Sequence of chain 1.C:
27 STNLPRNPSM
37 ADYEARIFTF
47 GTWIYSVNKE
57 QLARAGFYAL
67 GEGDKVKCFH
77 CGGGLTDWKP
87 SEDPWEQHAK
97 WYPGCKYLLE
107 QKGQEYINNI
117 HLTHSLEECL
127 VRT

Binding-site contacts:
Ligand atom OAF contacts residue LEU81 of chain 1.C at 3.4 Å.
Ligand atom CA contacts residue GLU88 of chain 1.C at 3.6 Å.
Ligand atom CAR contacts residue THR82 of chain 1.C at 3.9 Å.
Ligand atom CAJ contacts residue LEU66 of chain 1.C at 3.7 Å (hydrophobic).
Ligand atom CAA contacts residue GLU88 of chain 1.C at 4.0 Å.
Ligand atom N contacts residue ASP83 of chain 1.C at 3.4 Å (salt-bridge).
Ligand atom CAI contacts residue LYS71 of chain 1.C at 3.7 Å.
Ligand atom O contacts residue TRP97 of chain 1.C at 3.4 Å.
Ligand atom NAW contacts residue GLY80 of chain 1.C at 3.4 Å (h-bond).
Ligand atom CAJ contacts residue LYS71 of chain 1.C at 3.9 Å.
Ligand atom CAI contacts residue VAL72 of chain 1.C at 3.6 Å (hydrophobic).
Ligand atom NAX contacts residue THR82 of chain 1.C at 2.9 Å (h-bond).
Ligand atom CAM contacts residue GLY80 of chain 1.C at 3.4 Å.
Ligand atom CAI contacts residue GLY80 of chain 1.C at 3.7 Å.
Ligand atom OAE contacts residue THR82 of chain 1.C at 3.5 Å (h-bond).
Ligand atom CAR contacts residue ASP83 of chain 1.C at 3.6 Å.
Ligand atom CAM contacts residue LEU81 of chain 1.C at 3.6 Å (hydrophobic).
Ligand atom C contacts residue THR82 of chain 1.C at 3.6 Å.
Ligand atom CBH contacts residue THR82 of chain 1.C at 3.8 Å.
Ligand atom CBA contacts residue THR82 of chain 1.C at 3.9 Å.
Ligand atom OAF contacts residue THR82 of chain 1.C at 3.0 Å (h-bond).
Ligand atom CAA contacts residue TRP84 of chain 1.C at 3.5 Å (hydrophobic).
Ligand atom NAB contacts residue ASP83 of chain 1.C at 3.4 Å (salt-bridge).
Ligand atom CA contacts residue ASP83 of chain 1.C at 3.4 Å.
Ligand atom CAA contacts residue LEU81 of chain 1.C at 3.8 Å (hydrophobic).
Ligand atom CAG contacts residue VAL72 of chain 1.C at 3.9 Å (hydrophobic).
Ligand atom CAI contacts residue THR82 of chain 1.C at 3.6 Å.
Ligand atom CBI contacts residue GLY80 of chain 1.C at 3.5 Å.
Ligand atom CAA contacts residue THR82 of chain 1.C at 3.9 Å.
Ligand atom CA contacts residue THR82 of chain 1.C at 3.5 Å.
Ligand atom CB contacts residue GLN93 of chain 1.C at 3.5 Å.
Ligand atom CBF contacts residue TRP97 of chain 1.C at 3.9 Å (hydrophobic).
Ligand atom N contacts residue GLU88 of chain 1.C at 2.7 Å (salt-bridge).
Ligand atom CAZ contacts residue GLY80 of chain 1.C at 4.0 Å.
Ligand atom CAM contacts residue THR82 of chain 1.C at 3.8 Å.
Ligand atom CAG contacts residue LYS71 of chain 1.C at 3.6 Å.
Ligand atom OAF contacts residue GLY80 of chain 1.C at 4.0 Å.
Ligand atom CAI contacts residue LEU81 of chain 1.C at 3.6 Å (hydrophobic).
Ligand atom CAG contacts residue LEU66 of chain 1.C at 3.5 Å (hydrophobic).
Ligand atom CB contacts residue GLU88 of chain 1.C at 3.6 Å.

The protein below binds the small molecule below.
Small molecule (SMILES): CC[C@H](N)C(=O)N[C@@H]1C(=O)N2[C@@H](CC[C@@H]1CN)CC[C@H]2C(=O)NC(c1ccccc1)c1ccccc1